Binding-site contacts:
Ligand atom C3 contacts residue ARG21 of chain 2.A at 3.6 Å.
Ligand atom C46 contacts residue ASP18 of chain 2.A at 3.7 Å.
Ligand atom O50 contacts residue VAL20 of chain 2.A at 3.7 Å.
Ligand atom C43 contacts residue ARG21 of chain 2.A at 3.8 Å.
Ligand atom O10 contacts residue SER85 of chain 1.B at 3.3 Å (h-bond).
Ligand atom C24 contacts residue VAL20 of chain 1.B at 3.9 Å (hydrophobic).
Ligand atom C6 contacts residue SER85 of chain 1.B at 3.4 Å.
Ligand atom C3 contacts residue VAL20 of chain 2.A at 3.5 Å (hydrophobic).
Ligand atom O47 contacts residue TYR78 of chain 2.A at 3.5 Å (h-bond).
Ligand atom C3 contacts residue ILE84 of chain 1.B at 3.9 Å (hydrophobic).
Ligand atom C49 contacts residue ASP18 of chain 2.A at 3.6 Å.
Ligand atom O50 contacts residue ASP18 of chain 2.A at 2.6 Å (salt-bridge).
Ligand atom O47 contacts residue ARG21 of chain 2.A at 3.7 Å.
Ligand atom C49 contacts residue ARG21 of chain 2.A at 3.7 Å.
Ligand atom C6 contacts residue ARG21 of chain 2.A at 3.6 Å.
Ligand atom C4 contacts residue ILE84 of chain 1.B at 3.9 Å (hydrophobic).
Ligand atom C24 contacts residue ILE84 of chain 2.A at 3.8 Å (hydrophobic).
Ligand atom C46 contacts residue LEU82 of chain 2.A at 3.7 Å (hydrophobic).
Ligand atom C29 contacts residue ILE84 of chain 2.A at 3.9 Å (hydrophobic).
Ligand atom C41 contacts residue ARG21 of chain 2.A at 3.5 Å.
Ligand atom O1 contacts residue VAL20 of chain 2.A at 2.5 Å (h-bond).
Ligand atom O01 contacts residue VAL20 of chain 2.A at 3.5 Å.
Ligand atom C9 contacts residue SER85 of chain 1.B at 3.6 Å.
Ligand atom C4 contacts residue VAL20 of chain 2.A at 3.7 Å (hydrophobic).
Ligand atom O50 contacts residue ARG21 of chain 2.A at 3.8 Å.
Ligand atom O44 contacts residue LEU82 of chain 2.A at 3.8 Å.
Ligand atom C46 contacts residue ARG21 of chain 2.A at 3.6 Å.
Ligand atom O47 contacts residue ASP18 of chain 2.A at 2.9 Å (salt-bridge).
Ligand atom O50 contacts residue LEU82 of chain 2.A at 3.7 Å.
Ligand atom O47 contacts residue LEU82 of chain 2.A at 3.4 Å.
Ligand atom C49 contacts residue LEU82 of chain 2.A at 3.8 Å (hydrophobic).
Ligand atom C39 contacts residue VAL20 of chain 2.A at 3.9 Å (hydrophobic).
Ligand atom O1 contacts residue ARG21 of chain 2.A at 3.9 Å.
Ligand atom C43 contacts residue LEU82 of chain 2.A at 3.7 Å (hydrophobic).
Ligand atom C26 contacts residue ILE84 of chain 2.A at 3.5 Å (hydrophobic).
Ligand atom O7 contacts residue SER85 of chain 1.B at 2.7 Å (h-bond).
Ligand atom C9 contacts residue ARG21 of chain 2.A at 3.9 Å.
Ligand atom O1 contacts residue TYR114 of chain 1.B at 3.4 Å.
Ligand atom O02 contacts residue VAL20 of chain 1.B at 3.0 Å.
Ligand atom O50 contacts residue TRP79 of chain 2.A at 3.6 Å.

The protein below binds the small molecule below.
Small molecule (SMILES): O=C(O[C@@H]1Cc2c(O)cc(O)cc2O[C@@H]1c1cc(O)c(O)c(O)c1)c1cc(O)c(O)c(O)c1

Sequence of chain 1.B:
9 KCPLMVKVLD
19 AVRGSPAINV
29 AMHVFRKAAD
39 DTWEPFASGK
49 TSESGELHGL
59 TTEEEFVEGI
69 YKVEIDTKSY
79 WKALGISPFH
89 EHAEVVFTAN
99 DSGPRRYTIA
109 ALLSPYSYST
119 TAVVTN

Sequence of chain 2.A:
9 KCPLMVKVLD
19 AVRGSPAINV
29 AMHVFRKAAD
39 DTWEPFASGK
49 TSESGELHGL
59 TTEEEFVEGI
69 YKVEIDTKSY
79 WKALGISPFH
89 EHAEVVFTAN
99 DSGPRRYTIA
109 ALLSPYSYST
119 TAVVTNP